Sequence of chain 1.A:
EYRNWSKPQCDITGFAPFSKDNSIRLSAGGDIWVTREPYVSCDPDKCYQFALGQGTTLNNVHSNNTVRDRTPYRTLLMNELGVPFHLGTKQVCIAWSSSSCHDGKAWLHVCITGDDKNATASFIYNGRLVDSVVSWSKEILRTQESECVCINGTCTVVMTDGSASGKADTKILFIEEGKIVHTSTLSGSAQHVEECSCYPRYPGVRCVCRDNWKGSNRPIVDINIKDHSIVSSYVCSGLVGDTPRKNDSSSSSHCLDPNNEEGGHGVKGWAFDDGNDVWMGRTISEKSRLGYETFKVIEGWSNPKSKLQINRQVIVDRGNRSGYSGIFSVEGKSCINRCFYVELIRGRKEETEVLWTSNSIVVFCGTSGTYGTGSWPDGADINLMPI

Binding-site contacts:
Ligand atom C1 contacts residue ASN65 of chain 1.A at 3.6 Å.
Ligand atom C5 contacts residue ASN64 of chain 1.A at 3.7 Å.
Ligand atom C4 contacts residue ASN64 of chain 1.A at 4.3 Å.
Ligand atom C1 contacts residue ASN64 of chain 1.A at 1.4 Å.
Ligand atom C7 contacts residue ASN64 of chain 1.A at 3.3 Å.
Ligand atom C6 contacts residue ASN65 of chain 1.A at 3.5 Å.
Ligand atom C8 contacts residue LEU355 of chain 1.A at 3.7 Å (hydrophobic).
Ligand atom O5 contacts residue ASN64 of chain 1.A at 2.4 Å (h-bond).
Ligand atom N2 contacts residue LEU355 of chain 1.A at 4.1 Å.
Ligand atom C5 contacts residue ASN65 of chain 1.A at 3.6 Å.
Ligand atom C2 contacts residue ASN64 of chain 1.A at 2.5 Å.
Ligand atom C3 contacts residue ASN64 of chain 1.A at 3.8 Å.
Ligand atom O6 contacts residue ASN65 of chain 1.A at 3.0 Å (h-bond).
Ligand atom C7 contacts residue LEU355 of chain 1.A at 4.2 Å (hydrophobic).
Ligand atom O5 contacts residue ASN65 of chain 1.A at 2.7 Å (h-bond).
Ligand atom N2 contacts residue ASN64 of chain 1.A at 2.9 Å (h-bond).
Ligand atom C8 contacts residue ASN64 of chain 1.A at 4.5 Å.
Ligand atom O7 contacts residue ASN64 of chain 1.A at 3.4 Å (h-bond).

A protein and the small-molecule ligand that binds it are described below.
Small molecule (SMILES): CC(=O)N[C@H]1[C@H](O[C@H]2[C@H](O)[C@@H](NC(C)=O)CO[C@@H]2CO)O[C@H](CO)[C@@H](O)[C@@H]1O